The small molecule below binds the protein below.
Small molecule (SMILES): CC(=O)N[C@H]1[C@H](O[C@H]2[C@H](O)[C@@H](NC(C)=O)CO[C@@H]2CO)O[C@H](CO)[C@@H](O)[C@@H]1O

Sequence of chain 1.E:
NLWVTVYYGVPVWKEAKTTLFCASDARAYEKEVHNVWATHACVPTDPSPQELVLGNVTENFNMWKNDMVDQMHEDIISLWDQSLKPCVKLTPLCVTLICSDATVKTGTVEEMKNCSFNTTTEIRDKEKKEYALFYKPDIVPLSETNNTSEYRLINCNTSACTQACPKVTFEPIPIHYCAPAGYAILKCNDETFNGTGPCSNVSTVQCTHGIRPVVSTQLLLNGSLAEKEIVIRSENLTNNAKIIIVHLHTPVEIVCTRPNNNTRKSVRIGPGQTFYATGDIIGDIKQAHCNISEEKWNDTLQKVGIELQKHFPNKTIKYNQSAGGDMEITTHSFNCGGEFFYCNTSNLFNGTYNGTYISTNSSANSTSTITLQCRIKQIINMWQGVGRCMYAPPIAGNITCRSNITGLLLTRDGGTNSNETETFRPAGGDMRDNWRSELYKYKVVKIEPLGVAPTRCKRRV

Binding-site contacts:
Ligand atom C4 contacts residue ASN374 of chain 1.E at 4.2 Å.
Ligand atom C8 contacts residue NAG2 of chain 1.JA at 3.8 Å.
Ligand atom C7 contacts residue ASN374 of chain 1.E at 3.8 Å.
Ligand atom O7 contacts residue ASN374 of chain 1.E at 4.3 Å.
Ligand atom C2 contacts residue ASN374 of chain 1.E at 2.4 Å.
Ligand atom C5 contacts residue ASN374 of chain 1.E at 3.7 Å.
Ligand atom C8 contacts residue GLN345 of chain 1.E at 3.4 Å.
Ligand atom C1 contacts residue ASN374 of chain 1.E at 1.4 Å.
Ligand atom O6 contacts residue NAG2 of chain 1.MA at 3.4 Å.
Ligand atom C8 contacts residue BMA3 of chain 1.MA at 4.2 Å.
Ligand atom C8 contacts residue SER370 of chain 1.E at 3.5 Å.
Ligand atom C3 contacts residue ASN374 of chain 1.E at 3.8 Å.
Ligand atom O5 contacts residue ASN374 of chain 1.E at 2.4 Å (h-bond).
Ligand atom C7 contacts residue SER370 of chain 1.E at 4.3 Å.
Ligand atom C7 contacts residue NAG2 of chain 1.JA at 4.4 Å.
Ligand atom N2 contacts residue ASN374 of chain 1.E at 2.9 Å (h-bond).
Ligand atom C1 contacts residue NAG2 of chain 1.MA at 4.2 Å.
Ligand atom O5 contacts residue NAG2 of chain 1.MA at 3.9 Å.
Ligand atom C6 contacts residue NAG2 of chain 1.MA at 3.7 Å.
Ligand atom O6 contacts residue ASN374 of chain 1.E at 4.5 Å.
Ligand atom C5 contacts residue NAG2 of chain 1.MA at 4.1 Å.